Sequence of chain 8.E:
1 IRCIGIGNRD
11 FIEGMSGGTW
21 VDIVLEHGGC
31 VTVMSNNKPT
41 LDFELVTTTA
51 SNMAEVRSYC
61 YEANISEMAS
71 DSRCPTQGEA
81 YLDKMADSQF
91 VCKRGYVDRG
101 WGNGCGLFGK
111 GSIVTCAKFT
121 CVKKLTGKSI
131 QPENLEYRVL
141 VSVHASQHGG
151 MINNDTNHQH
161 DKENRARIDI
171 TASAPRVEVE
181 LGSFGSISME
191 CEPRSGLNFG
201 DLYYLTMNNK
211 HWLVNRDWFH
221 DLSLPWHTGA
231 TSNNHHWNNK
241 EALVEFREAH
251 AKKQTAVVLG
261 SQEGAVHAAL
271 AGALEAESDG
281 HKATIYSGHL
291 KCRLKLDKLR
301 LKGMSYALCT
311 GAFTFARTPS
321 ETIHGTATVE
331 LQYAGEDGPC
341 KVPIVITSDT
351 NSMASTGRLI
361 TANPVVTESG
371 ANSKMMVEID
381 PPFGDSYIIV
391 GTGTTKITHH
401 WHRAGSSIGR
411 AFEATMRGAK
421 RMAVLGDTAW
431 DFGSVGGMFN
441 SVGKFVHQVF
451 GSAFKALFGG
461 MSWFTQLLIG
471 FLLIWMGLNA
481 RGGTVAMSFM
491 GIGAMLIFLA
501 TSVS

Binding-site contacts:
Ligand atom N2 contacts residue ASN154 of chain 8.E at 2.9 Å (h-bond).
Ligand atom C3 contacts residue ASN154 of chain 8.E at 3.8 Å.
Ligand atom C4 contacts residue MET151 of chain 8.E at 3.9 Å (hydrophobic).
Ligand atom C4 contacts residue ASN154 of chain 8.E at 4.2 Å.
Ligand atom O5 contacts residue MET151 of chain 8.E at 3.9 Å.
Ligand atom C1 contacts residue ASN154 of chain 8.E at 1.4 Å.
Ligand atom C8 contacts residue GLY150 of chain 8.E at 3.7 Å.
Ligand atom C5 contacts residue ASN154 of chain 8.E at 3.6 Å.
Ligand atom C6 contacts residue ASP161 of chain 8.E at 3.6 Å.
Ligand atom C7 contacts residue GLY150 of chain 8.E at 3.0 Å.
Ligand atom O6 contacts residue HIS148 of chain 8.E at 3.8 Å.
Ligand atom O6 contacts residue MET151 of chain 8.E at 4.3 Å.
Ligand atom O5 contacts residue ASN154 of chain 8.E at 2.3 Å (h-bond).
Ligand atom C5 contacts residue ASP161 of chain 8.E at 4.5 Å.
Ligand atom C1 contacts residue MET151 of chain 8.E at 4.2 Å (hydrophobic).
Ligand atom C2 contacts residue ASN154 of chain 8.E at 2.4 Å.
Ligand atom C6 contacts residue ASN157 of chain 8.E at 3.3 Å.
Ligand atom C1 contacts residue THR156 of chain 8.E at 4.0 Å.
Ligand atom C5 contacts residue THR156 of chain 8.E at 3.9 Å.
Ligand atom C5 contacts residue THR156 of chain 8.E at 3.8 Å.
Ligand atom O5 contacts residue THR156 of chain 8.E at 3.8 Å.
Ligand atom C2 contacts residue GLY150 of chain 8.E at 3.7 Å.
Ligand atom C7 contacts residue ASN154 of chain 8.E at 3.7 Å.
Ligand atom O7 contacts residue HIS148 of chain 8.E at 3.6 Å (h-bond).
Ligand atom C6 contacts residue THR156 of chain 8.E at 3.6 Å.
Ligand atom N2 contacts residue GLY150 of chain 8.E at 3.4 Å (h-bond).
Ligand atom O4 contacts residue ASP161 of chain 8.E at 4.0 Å.
Ligand atom C1 contacts residue GLY150 of chain 8.E at 4.0 Å.
Ligand atom O6 contacts residue THR156 of chain 8.E at 4.4 Å.
Ligand atom C6 contacts residue THR156 of chain 8.E at 3.9 Å.
Ligand atom C8 contacts residue ASN157 of chain 8.E at 3.6 Å.
Ligand atom O7 contacts residue GLY150 of chain 8.E at 2.9 Å (h-bond).
Ligand atom C3 contacts residue MET151 of chain 8.E at 4.0 Å (hydrophobic).
Ligand atom C5 contacts residue MET151 of chain 8.E at 3.9 Å (hydrophobic).
Ligand atom O5 contacts residue ASN157 of chain 8.E at 4.0 Å.
Ligand atom O5 contacts residue THR156 of chain 8.E at 3.8 Å.
Ligand atom O7 contacts residue ASN154 of chain 8.E at 4.2 Å.
Ligand atom C4 contacts residue ASP161 of chain 8.E at 4.0 Å.
Ligand atom C2 contacts residue MET151 of chain 8.E at 4.2 Å (hydrophobic).

This protein binds this small molecule.
Small molecule (SMILES): CC(=O)N[C@H]1[C@H](O[C@H]2[C@H](O)[C@@H](NC(C)=O)CO[C@@H]2CO[C@@H]2O[C@@H](C)[C@@H](O)[C@@H](O)[C@@H]2O)O[C@H](CO)[C@@H](O)[C@@H]1O